Binding-site contacts:
Ligand atom O4 contacts residue BMA1 of chain 3.P at 4.0 Å.
Ligand atom C1 contacts residue NAG1 of chain 3.N at 1.7 Å.
Ligand atom O2 contacts residue BMA1 of chain 3.P at 3.0 Å (h-bond).
Ligand atom O3 contacts residue BMA1 of chain 3.P at 1.1 Å.
Ligand atom C4 contacts residue BMA1 of chain 3.P at 3.6 Å.
Ligand atom C3 contacts residue NAG1 of chain 3.N at 4.1 Å.
Ligand atom O2 contacts residue HIS2 of chain 3.B at 3.4 Å (h-bond).
Ligand atom O6 contacts residue NAG1 of chain 3.N at 4.5 Å.
Ligand atom C2 contacts residue HIS2 of chain 3.B at 4.5 Å.
Ligand atom C2 contacts residue NAG1 of chain 3.N at 2.9 Å.
Ligand atom O2 contacts residue NAG1 of chain 3.N at 3.4 Å (h-bond).
Ligand atom C3 contacts residue BMA1 of chain 3.P at 2.5 Å.
Ligand atom C2 contacts residue BMA1 of chain 3.P at 3.2 Å.
Ligand atom C5 contacts residue NAG1 of chain 3.N at 3.8 Å.
Ligand atom O5 contacts residue NAG1 of chain 3.N at 2.5 Å (h-bond).

The protein below binds the small molecule below.
Small molecule (SMILES): OC[C@H]1O[C@@H](O)[C@@H](O)[C@@H](O)[C@@H]1O

Sequence of chain 3.B:
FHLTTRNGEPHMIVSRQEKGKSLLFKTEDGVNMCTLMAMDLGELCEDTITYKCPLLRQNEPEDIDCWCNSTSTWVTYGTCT